This small molecule binds to this protein.
Small molecule (SMILES): Nc1nc2c(c(=O)[nH]1)N[C@@H](/C(S)=C(/S)[C@H](O)CO[P](=O)(O)O[P](=O)(O)OC[C@H]1O[C@@H](n3cnc4c(=O)[nH]c(N)nc43)[C@H](O)[C@@H]1O)C=N2

Sequence of chain 1.H:
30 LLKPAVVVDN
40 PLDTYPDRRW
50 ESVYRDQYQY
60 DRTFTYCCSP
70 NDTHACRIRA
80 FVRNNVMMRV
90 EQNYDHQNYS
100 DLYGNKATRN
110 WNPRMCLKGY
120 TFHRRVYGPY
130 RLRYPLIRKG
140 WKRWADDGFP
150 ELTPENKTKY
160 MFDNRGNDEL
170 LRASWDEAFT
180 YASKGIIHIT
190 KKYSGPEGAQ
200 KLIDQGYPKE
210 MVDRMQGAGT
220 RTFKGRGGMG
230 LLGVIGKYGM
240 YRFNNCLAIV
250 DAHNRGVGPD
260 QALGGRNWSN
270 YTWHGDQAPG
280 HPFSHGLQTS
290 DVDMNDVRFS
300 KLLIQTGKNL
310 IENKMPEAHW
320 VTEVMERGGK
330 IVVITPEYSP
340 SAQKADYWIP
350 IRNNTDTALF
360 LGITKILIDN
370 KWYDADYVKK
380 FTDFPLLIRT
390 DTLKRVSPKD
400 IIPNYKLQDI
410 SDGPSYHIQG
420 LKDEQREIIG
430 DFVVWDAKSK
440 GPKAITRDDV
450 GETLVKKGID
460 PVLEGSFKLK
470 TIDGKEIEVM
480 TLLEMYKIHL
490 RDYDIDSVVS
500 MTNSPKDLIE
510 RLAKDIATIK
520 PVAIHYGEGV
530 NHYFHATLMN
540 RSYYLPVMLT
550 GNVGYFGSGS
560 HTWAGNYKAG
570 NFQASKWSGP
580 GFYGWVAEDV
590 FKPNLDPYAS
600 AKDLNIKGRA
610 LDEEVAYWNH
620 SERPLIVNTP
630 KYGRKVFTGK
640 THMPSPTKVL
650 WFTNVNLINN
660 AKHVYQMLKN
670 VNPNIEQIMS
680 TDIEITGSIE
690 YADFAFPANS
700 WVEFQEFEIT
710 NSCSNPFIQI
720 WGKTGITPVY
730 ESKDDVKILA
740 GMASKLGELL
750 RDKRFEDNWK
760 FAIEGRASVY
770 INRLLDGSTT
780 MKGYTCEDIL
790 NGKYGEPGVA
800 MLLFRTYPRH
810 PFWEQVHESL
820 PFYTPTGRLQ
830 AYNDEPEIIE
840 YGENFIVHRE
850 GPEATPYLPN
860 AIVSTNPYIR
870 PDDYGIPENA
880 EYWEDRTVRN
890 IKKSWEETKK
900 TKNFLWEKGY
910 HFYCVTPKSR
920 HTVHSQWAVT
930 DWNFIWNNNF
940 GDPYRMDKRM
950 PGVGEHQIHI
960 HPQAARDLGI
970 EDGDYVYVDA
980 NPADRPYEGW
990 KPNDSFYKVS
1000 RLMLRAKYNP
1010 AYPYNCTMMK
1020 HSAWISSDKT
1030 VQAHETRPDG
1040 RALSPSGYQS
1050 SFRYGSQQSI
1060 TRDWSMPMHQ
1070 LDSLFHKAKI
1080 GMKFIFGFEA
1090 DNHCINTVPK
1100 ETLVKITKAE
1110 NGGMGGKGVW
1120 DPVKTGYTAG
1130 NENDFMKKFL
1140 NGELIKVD

Binding-site contacts:
Ligand atom O11 contacts residue HIS1020 of chain 1.H at 2.6 Å (h-bond).
Ligand atom N15 contacts residue LYS917 of chain 1.H at 3.1 Å.
Ligand atom O14 contacts residue THR915 of chain 1.H at 2.9 Å (h-bond).
Ligand atom C15 contacts residue HIS1020 of chain 1.H at 3.3 Å.
Ligand atom O1A contacts residue VAL922 of chain 1.H at 3.0 Å (h-bond).
Ligand atom S13 contacts residue LYS917 of chain 1.H at 3.2 Å (salt-bridge).
Ligand atom O2A contacts residue SER924 of chain 1.H at 2.8 Å (h-bond).
Ligand atom S12 contacts residue HIS923 of chain 1.H at 3.1 Å (h-bond).
Ligand atom C1' contacts residue ASP681 of chain 1.H at 3.1 Å.
Ligand atom N17 contacts residue THR915 of chain 1.H at 2.8 Å (h-bond).
Ligand atom O14 contacts residue LYS917 of chain 1.H at 3.3 Å.
Ligand atom C17 contacts residue GLN1057 of chain 1.H at 3.1 Å.
Ligand atom O1A contacts residue GLN925 of chain 1.H at 3.1 Å.
Ligand atom C14 contacts residue HIS273 of chain 1.H at 3.1 Å.
Ligand atom O4' contacts residue ASN653 of chain 1.H at 3.3 Å.
Ligand atom O3A contacts residue HIS273 of chain 1.H at 2.9 Å (h-bond).
Ligand atom C13 contacts residue LYS917 of chain 1.H at 3.2 Å.
Ligand atom N8 contacts residue LYS661 of chain 1.H at 3.1 Å (salt-bridge).
Ligand atom C10 contacts residue HIS923 of chain 1.H at 3.3 Å.
Ligand atom C20 contacts residue HIS1020 of chain 1.H at 3.3 Å.
Ligand atom N16 contacts residue GLN1057 of chain 1.H at 2.5 Å (h-bond).
Ligand atom S13 contacts residue ASP275 of chain 1.H at 2.3 Å (salt-bridge).
Ligand atom O2B contacts residue VAL654 of chain 1.H at 3.1 Å.
Ligand atom O2A contacts residue ASN659 of chain 1.H at 3.2 Å (h-bond).
Ligand atom N2 contacts residue THR652 of chain 1.H at 2.8 Å (h-bond).
Ligand atom N2 contacts residue THR680 of chain 1.H at 3.2 Å (h-bond).
Ligand atom S12 contacts residue MD11 of chain 1.ZA at 2.7 Å (h-bond).
Ligand atom O1B contacts residue ASN659 of chain 1.H at 2.7 Å (h-bond).
Ligand atom O3B contacts residue ASN659 of chain 1.H at 3.3 Å (h-bond).
Ligand atom N18 contacts residue GLN1057 of chain 1.H at 2.9 Å (h-bond).
Ligand atom O1B contacts residue VAL654 of chain 1.H at 3.3 Å.
Ligand atom C7 contacts residue LYS661 of chain 1.H at 3.3 Å.
Ligand atom O3' contacts residue ASP681 of chain 1.H at 3.0 Å (salt-bridge).
Ligand atom S13 contacts residue HIS273 of chain 1.H at 3.0 Å (h-bond).
Ligand atom N2 contacts residue ASP734 of chain 1.H at 3.0 Å (salt-bridge).
Ligand atom O1B contacts residue ASN655 of chain 1.H at 3.3 Å (h-bond).
Ligand atom N1 contacts residue ASP734 of chain 1.H at 2.7 Å (salt-bridge).
Ligand atom S13 contacts residue MD11 of chain 1.ZA at 3.3 Å (h-bond).
Ligand atom C13 contacts residue HIS273 of chain 1.H at 3.3 Å.
Ligand atom O2' contacts residue ASP681 of chain 1.H at 3.0 Å (salt-bridge).